Binding-site contacts:
Ligand atom N2 contacts residue ASN371 of chain 1.A at 2.9 Å (h-bond).
Ligand atom N2 contacts residue GLN362 of chain 1.A at 4.5 Å.
Ligand atom O7 contacts residue ASN371 of chain 1.A at 3.9 Å.
Ligand atom O7 contacts residue GLN362 of chain 1.A at 2.9 Å (h-bond).
Ligand atom C7 contacts residue GLN362 of chain 1.A at 3.8 Å.
Ligand atom C1 contacts residue GLN362 of chain 1.A at 3.8 Å.
Ligand atom C2 contacts residue ASN371 of chain 1.A at 2.4 Å.
Ligand atom C1 contacts residue ASN371 of chain 1.A at 1.4 Å.
Ligand atom O5 contacts residue ASN360 of chain 1.A at 3.5 Å (h-bond).
Ligand atom C5 contacts residue ARG353 of chain 1.A at 4.1 Å.
Ligand atom C2 contacts residue GLN362 of chain 1.A at 4.1 Å.
Ligand atom C5 contacts residue ASN371 of chain 1.A at 3.6 Å.
Ligand atom C1 contacts residue ASN360 of chain 1.A at 4.3 Å.
Ligand atom O5 contacts residue ASN371 of chain 1.A at 2.4 Å (h-bond).
Ligand atom C4 contacts residue ASN371 of chain 1.A at 4.2 Å.
Ligand atom C3 contacts residue ASN371 of chain 1.A at 3.8 Å.
Ligand atom C6 contacts residue ARG353 of chain 1.A at 3.7 Å.
Ligand atom O5 contacts residue ARG353 of chain 1.A at 3.9 Å.
Ligand atom O5 contacts residue GLN362 of chain 1.A at 4.1 Å.
Ligand atom C4 contacts residue ARG353 of chain 1.A at 4.0 Å.
Ligand atom C6 contacts residue ASN360 of chain 1.A at 4.1 Å.
Ligand atom C7 contacts residue ASN371 of chain 1.A at 3.6 Å.
Ligand atom C6 contacts residue GLU355 of chain 1.A at 4.0 Å.

Sequence of chain 1.A:
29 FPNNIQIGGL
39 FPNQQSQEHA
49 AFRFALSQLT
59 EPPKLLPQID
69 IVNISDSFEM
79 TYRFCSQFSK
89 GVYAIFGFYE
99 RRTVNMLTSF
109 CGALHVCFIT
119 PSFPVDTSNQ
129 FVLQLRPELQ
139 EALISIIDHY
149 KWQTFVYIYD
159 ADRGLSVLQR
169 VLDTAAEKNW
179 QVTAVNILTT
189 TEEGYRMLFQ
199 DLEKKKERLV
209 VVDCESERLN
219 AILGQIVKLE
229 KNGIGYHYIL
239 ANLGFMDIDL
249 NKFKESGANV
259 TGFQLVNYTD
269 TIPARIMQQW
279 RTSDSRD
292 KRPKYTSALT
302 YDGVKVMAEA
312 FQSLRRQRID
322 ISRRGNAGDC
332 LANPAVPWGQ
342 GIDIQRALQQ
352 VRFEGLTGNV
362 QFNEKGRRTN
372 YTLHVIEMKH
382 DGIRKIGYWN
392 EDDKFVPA

This protein binds this small molecule.
Small molecule (SMILES): CC(=O)N[C@H]1[C@H](O[C@H]2[C@H](O)[C@@H](NC(C)=O)CO[C@@H]2CO)O[C@H](CO)[C@@H](O)[C@@H]1O